Sequence of chain 1.A:
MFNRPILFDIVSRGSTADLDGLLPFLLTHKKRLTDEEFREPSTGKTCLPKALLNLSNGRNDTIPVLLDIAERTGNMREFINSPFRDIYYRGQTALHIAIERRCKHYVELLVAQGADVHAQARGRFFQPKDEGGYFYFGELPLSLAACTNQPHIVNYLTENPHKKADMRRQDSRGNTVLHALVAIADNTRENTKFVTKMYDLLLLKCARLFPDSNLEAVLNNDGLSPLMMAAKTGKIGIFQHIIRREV

The small molecule below binds the protein below.
Small molecule (SMILES): OC[C@H]1O[C@@H](O)[C@H](O)[C@@H](O)[C@@H]1O

Binding-site contacts:
Ligand atom C1 contacts residue GLU190 of chain 1.A at 3.4 Å.
Ligand atom C2 contacts residue ARG189 of chain 1.A at 3.6 Å.
Ligand atom O1 contacts residue GLU190 of chain 1.A at 2.5 Å (salt-bridge).
Ligand atom O2 contacts residue ARG189 of chain 1.A at 2.9 Å (salt-bridge).
Ligand atom O1 contacts residue ARG189 of chain 1.A at 2.9 Å (salt-bridge).
Ligand atom O1 contacts residue ASN191 of chain 1.A at 3.8 Å.
Ligand atom O2 contacts residue THR188 of chain 1.A at 3.4 Å.
Ligand atom C1 contacts residue ARG189 of chain 1.A at 3.5 Å.
Ligand atom C1 contacts residue THR188 of chain 1.A at 4.0 Å.
Ligand atom C5 contacts residue GLU190 of chain 1.A at 4.3 Å.
Ligand atom O5 contacts residue GLU190 of chain 1.A at 3.6 Å (salt-bridge).
Ligand atom O5 contacts residue ARG189 of chain 1.A at 4.5 Å.
Ligand atom C2 contacts residue THR188 of chain 1.A at 3.5 Å.
Ligand atom C3 contacts residue ARG189 of chain 1.A at 4.0 Å.
Ligand atom O1 contacts residue THR188 of chain 1.A at 3.3 Å.